Sequence of chain 1.A:
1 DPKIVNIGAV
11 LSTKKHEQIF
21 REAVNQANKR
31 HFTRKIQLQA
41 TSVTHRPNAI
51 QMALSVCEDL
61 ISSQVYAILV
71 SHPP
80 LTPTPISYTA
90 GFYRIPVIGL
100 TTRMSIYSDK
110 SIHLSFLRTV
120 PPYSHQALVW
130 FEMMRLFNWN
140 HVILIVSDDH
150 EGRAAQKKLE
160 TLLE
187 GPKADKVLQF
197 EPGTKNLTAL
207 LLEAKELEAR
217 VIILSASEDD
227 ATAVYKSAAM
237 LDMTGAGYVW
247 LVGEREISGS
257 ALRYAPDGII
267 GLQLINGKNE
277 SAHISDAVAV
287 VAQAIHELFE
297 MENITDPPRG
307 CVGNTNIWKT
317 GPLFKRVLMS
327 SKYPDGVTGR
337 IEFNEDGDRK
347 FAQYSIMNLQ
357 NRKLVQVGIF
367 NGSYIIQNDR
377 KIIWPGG

The small molecule below binds the protein below.
Small molecule (SMILES): C[C@@H](C(O)c1ccc(O)cc1)N1CCC(Cc2ccccc2)CC1

Binding-site contacts:
Ligand atom C8 contacts residue TYR87 of chain 1.A at 3.6 Å (hydrophobic).
Ligand atom C4 contacts residue ILE81 of chain 1.B at 3.8 Å (hydrophobic).
Ligand atom N1 contacts residue GLN80 of chain 1.B at 3.0 Å (h-bond).
Ligand atom O1 contacts residue GLN80 of chain 1.B at 3.1 Å (h-bond).
Ligand atom C11 contacts residue GLN80 of chain 1.B at 3.3 Å.
Ligand atom C3 contacts residue PHE146 of chain 1.B at 3.6 Å (hydrophobic).
Ligand atom C1 contacts residue TYR87 of chain 1.A at 3.7 Å (hydrophobic).
Ligand atom C24 contacts residue SER110 of chain 1.A at 3.8 Å.
Ligand atom C24 contacts residue ILE111 of chain 1.A at 3.4 Å (hydrophobic).
Ligand atom C01 contacts residue THR88 of chain 1.A at 3.6 Å.
Ligand atom C19 contacts residue PRO147 of chain 1.B at 3.7 Å (hydrophobic).
Ligand atom C24 contacts residue LEU113 of chain 1.A at 3.8 Å (hydrophobic).
Ligand atom C19 contacts residue LEU113 of chain 1.A at 3.6 Å (hydrophobic).
Ligand atom O1 contacts residue SER110 of chain 1.A at 3.3 Å (h-bond).
Ligand atom C12 contacts residue GLN80 of chain 1.B at 3.1 Å.
Ligand atom O2 contacts residue PHE146 of chain 1.B at 3.7 Å.
Ligand atom C18 contacts residue GLU206 of chain 1.B at 3.5 Å.
Ligand atom C9 contacts residue GLN80 of chain 1.B at 3.3 Å.
Ligand atom C02 contacts residue TYR87 of chain 1.A at 3.5 Å (hydrophobic).
Ligand atom C14 contacts residue GLN80 of chain 1.B at 3.8 Å.
Ligand atom C19 contacts residue SER110 of chain 1.A at 3.2 Å.
Ligand atom C16 contacts residue LEU113 of chain 1.A at 3.6 Å (hydrophobic).
Ligand atom C5 contacts residue TYR87 of chain 1.A at 3.8 Å (hydrophobic).
Ligand atom C16 contacts residue PHE146 of chain 1.B at 3.8 Å (hydrophobic).
Ligand atom C9 contacts residue TYR87 of chain 1.A at 3.8 Å (hydrophobic).
Ligand atom C3 contacts residue TYR145 of chain 1.B at 3.8 Å (hydrophobic).
Ligand atom C2 contacts residue LEU113 of chain 1.A at 3.7 Å (hydrophobic).
Ligand atom C18 contacts residue LEU113 of chain 1.A at 3.8 Å (hydrophobic).
Ligand atom C15 contacts residue LEU113 of chain 1.A at 3.6 Å (hydrophobic).
Ligand atom C8 contacts residue GLN80 of chain 1.B at 3.6 Å.
Ligand atom C6 contacts residue PHE84 of chain 1.B at 3.8 Å (hydrophobic).
Ligand atom O2 contacts residue GLU206 of chain 1.B at 2.5 Å (salt-bridge).
Ligand atom C01 contacts residue TYR87 of chain 1.A at 3.8 Å (hydrophobic).
Ligand atom C2 contacts residue PHE146 of chain 1.B at 3.8 Å (hydrophobic).
Ligand atom C14 contacts residue SER110 of chain 1.A at 3.6 Å.
Ligand atom C10 contacts residue GLN80 of chain 1.B at 3.4 Å.
Ligand atom O1 contacts residue PRO147 of chain 1.B at 3.7 Å.
Ligand atom C3 contacts residue LEU113 of chain 1.A at 3.8 Å (hydrophobic).
Ligand atom C6 contacts residue TYR87 of chain 1.A at 3.7 Å (hydrophobic).
Ligand atom C2 contacts residue GLU206 of chain 1.B at 3.7 Å.

Sequence of chain 1.B:
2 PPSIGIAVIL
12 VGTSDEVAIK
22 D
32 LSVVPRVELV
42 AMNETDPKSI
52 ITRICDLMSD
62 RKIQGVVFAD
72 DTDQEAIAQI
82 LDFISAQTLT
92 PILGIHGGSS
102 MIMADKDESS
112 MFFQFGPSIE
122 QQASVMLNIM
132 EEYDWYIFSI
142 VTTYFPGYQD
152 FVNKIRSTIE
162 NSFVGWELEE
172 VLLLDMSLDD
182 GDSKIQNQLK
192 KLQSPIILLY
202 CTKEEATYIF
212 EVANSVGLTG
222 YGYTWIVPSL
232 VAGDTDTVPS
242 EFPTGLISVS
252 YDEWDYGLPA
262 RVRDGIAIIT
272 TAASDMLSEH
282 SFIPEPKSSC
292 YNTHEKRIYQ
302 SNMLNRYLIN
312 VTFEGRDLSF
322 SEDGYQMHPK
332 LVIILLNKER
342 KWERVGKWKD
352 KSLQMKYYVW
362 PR